This small molecule binds to this protein.
Small molecule (SMILES): NCC(=O)O

Binding-site contacts:
Ligand atom N contacts residue THR366 of chain 1.A at 3.1 Å (h-bond).
Ligand atom O contacts residue ARG367 of chain 1.A at 4.3 Å.
Ligand atom OXT contacts residue ARG367 of chain 1.A at 4.3 Å.
Ligand atom CA contacts residue THR366 of chain 1.A at 3.8 Å.
Ligand atom O contacts residue GLY290 of chain 1.A at 4.2 Å.
Ligand atom C contacts residue ARG367 of chain 1.A at 4.4 Å.
Ligand atom O contacts residue THR289 of chain 1.A at 4.1 Å.
Ligand atom CA contacts residue ARG367 of chain 1.A at 4.1 Å.

Sequence of chain 1.A:
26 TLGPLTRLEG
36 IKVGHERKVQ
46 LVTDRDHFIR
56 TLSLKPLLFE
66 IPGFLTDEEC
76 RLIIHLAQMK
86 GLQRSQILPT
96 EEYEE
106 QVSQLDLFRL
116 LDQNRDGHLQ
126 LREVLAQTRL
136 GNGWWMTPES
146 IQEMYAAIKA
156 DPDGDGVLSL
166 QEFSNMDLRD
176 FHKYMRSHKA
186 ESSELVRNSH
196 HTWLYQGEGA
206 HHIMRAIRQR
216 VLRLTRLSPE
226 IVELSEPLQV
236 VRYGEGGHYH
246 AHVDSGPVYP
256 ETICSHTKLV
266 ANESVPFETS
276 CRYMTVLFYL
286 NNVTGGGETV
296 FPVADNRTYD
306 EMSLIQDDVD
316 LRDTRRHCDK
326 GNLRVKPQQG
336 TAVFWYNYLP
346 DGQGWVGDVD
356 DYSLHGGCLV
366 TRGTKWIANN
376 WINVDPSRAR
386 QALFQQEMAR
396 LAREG